This small molecule binds to this protein.
Small molecule (SMILES): Nc1c(CC(=O)O)cccc1C(=O)c1ccc(Br)cc1

Sequence of chain 1.A:
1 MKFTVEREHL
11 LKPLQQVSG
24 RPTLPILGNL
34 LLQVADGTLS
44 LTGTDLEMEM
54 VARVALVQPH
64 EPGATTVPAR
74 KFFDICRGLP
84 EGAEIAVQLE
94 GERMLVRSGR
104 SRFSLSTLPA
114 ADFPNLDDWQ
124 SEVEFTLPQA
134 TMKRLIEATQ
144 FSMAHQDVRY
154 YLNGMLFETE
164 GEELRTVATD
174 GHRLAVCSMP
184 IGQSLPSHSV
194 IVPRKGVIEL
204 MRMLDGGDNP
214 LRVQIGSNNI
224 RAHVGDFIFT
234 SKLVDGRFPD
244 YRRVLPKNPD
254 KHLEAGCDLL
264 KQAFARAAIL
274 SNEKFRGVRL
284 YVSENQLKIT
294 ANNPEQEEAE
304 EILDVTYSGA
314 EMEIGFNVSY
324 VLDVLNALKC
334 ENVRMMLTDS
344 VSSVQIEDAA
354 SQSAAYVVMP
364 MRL

Binding-site contacts:
Ligand atom BR contacts residue VAL247 of chain 1.A at 4.0 Å.
Ligand atom C3 contacts residue VAL247 of chain 1.A at 3.8 Å (hydrophobic).
Ligand atom C9 contacts residue ARG152 of chain 1.A at 3.3 Å.
Ligand atom C10 contacts residue TYR154 of chain 1.A at 4.1 Å (hydrophobic).
Ligand atom C10 contacts residue ARG152 of chain 1.A at 3.6 Å.
Ligand atom N contacts residue PRO242 of chain 1.A at 3.9 Å.
Ligand atom C5 contacts residue GLY174 of chain 1.A at 4.0 Å.
Ligand atom C8 contacts residue PRO242 of chain 1.A at 4.3 Å (hydrophobic).
Ligand atom C5 contacts residue VAL247 of chain 1.A at 4.1 Å (hydrophobic).
Ligand atom C6 contacts residue THR172 of chain 1.A at 3.8 Å.
Ligand atom C1 contacts residue VAL247 of chain 1.A at 3.8 Å (hydrophobic).
Ligand atom C12 contacts residue PRO242 of chain 1.A at 4.3 Å (hydrophobic).
Ligand atom O2 contacts residue TYR154 of chain 1.A at 4.0 Å.
Ligand atom C10 contacts residue PRO242 of chain 1.A at 4.0 Å (hydrophobic).
Ligand atom C11 contacts residue PRO242 of chain 1.A at 3.8 Å (hydrophobic).
Ligand atom C5 contacts residue THR172 of chain 1.A at 3.3 Å.
Ligand atom C4 contacts residue VAL247 of chain 1.A at 3.6 Å (hydrophobic).
Ligand atom C9 contacts residue GLY174 of chain 1.A at 4.3 Å.
Ligand atom BR contacts residue VAL360 of chain 1.A at 3.9 Å.
Ligand atom C14 contacts residue PRO242 of chain 1.A at 3.8 Å (hydrophobic).
Ligand atom C10 contacts residue LEU155 of chain 1.A at 4.2 Å (hydrophobic).
Ligand atom C12 contacts residue TYR154 of chain 1.A at 3.5 Å (hydrophobic).
Ligand atom C8 contacts residue GLY174 of chain 1.A at 4.1 Å.
Ligand atom C7 contacts residue PRO242 of chain 1.A at 4.1 Å (hydrophobic).
Ligand atom BR contacts residue MET362 of chain 1.A at 4.2 Å.
Ligand atom C2 contacts residue VAL247 of chain 1.A at 3.9 Å (hydrophobic).
Ligand atom C3 contacts residue MET362 of chain 1.A at 4.0 Å (hydrophobic).
Ligand atom BR contacts residue ARG176 of chain 1.A at 3.8 Å.
Ligand atom O contacts residue VAL247 of chain 1.A at 4.0 Å.
Ligand atom C13 contacts residue TYR154 of chain 1.A at 3.6 Å (hydrophobic).
Ligand atom C9 contacts residue PRO242 of chain 1.A at 4.2 Å (hydrophobic).
Ligand atom BR contacts residue LEU177 of chain 1.A at 4.1 Å.
Ligand atom C9 contacts residue LEU155 of chain 1.A at 4.0 Å (hydrophobic).
Ligand atom C6 contacts residue GLY174 of chain 1.A at 4.3 Å.
Ligand atom C3 contacts residue GLY174 of chain 1.A at 4.3 Å.
Ligand atom C4 contacts residue GLY174 of chain 1.A at 3.9 Å.
Ligand atom O1 contacts residue TYR154 of chain 1.A at 3.8 Å.
Ligand atom C6 contacts residue VAL247 of chain 1.A at 3.9 Å (hydrophobic).
Ligand atom C contacts residue VAL247 of chain 1.A at 4.2 Å (hydrophobic).
Ligand atom BR contacts residue HIS175 of chain 1.A at 3.6 Å.